Sequence of chain 1.A:
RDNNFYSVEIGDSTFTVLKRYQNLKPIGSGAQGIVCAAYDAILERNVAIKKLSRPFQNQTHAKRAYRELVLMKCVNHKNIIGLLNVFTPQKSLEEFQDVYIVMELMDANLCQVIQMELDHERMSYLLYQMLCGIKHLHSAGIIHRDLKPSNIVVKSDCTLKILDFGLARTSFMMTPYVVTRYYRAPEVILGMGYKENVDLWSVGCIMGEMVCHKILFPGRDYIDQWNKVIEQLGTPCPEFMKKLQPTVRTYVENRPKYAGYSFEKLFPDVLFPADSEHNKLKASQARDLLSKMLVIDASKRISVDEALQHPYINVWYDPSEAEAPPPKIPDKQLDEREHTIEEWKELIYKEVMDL

Binding-site contacts:
Ligand atom O1A contacts residue ASN157 of chain 1.A at 3.1 Å (h-bond).
Ligand atom O1A contacts residue MG1 of chain 1.AA at 1.9 Å.
Ligand atom O1B contacts residue MG1 of chain 1.AA at 2.0 Å.
Ligand atom PB contacts residue ALA37 of chain 1.A at 3.7 Å.
Ligand atom O5' contacts residue GLY36 of chain 1.A at 3.6 Å.
Ligand atom O3G contacts residue ASN157 of chain 1.A at 2.9 Å (h-bond).
Ligand atom O1A contacts residue 38Z1 of chain 1.Y at 2.5 Å.
Ligand atom PG contacts residue SER156 of chain 1.A at 3.8 Å.
Ligand atom PA contacts residue MG1 of chain 1.AA at 3.2 Å.
Ligand atom O3G contacts residue 38Z1 of chain 1.Y at 3.3 Å (h-bond).
Ligand atom N3B contacts residue VAL187 of chain 1.A at 3.9 Å.
Ligand atom O5' contacts residue GLN38 of chain 1.A at 3.2 Å (h-bond).
Ligand atom O5' contacts residue 38Z1 of chain 1.Y at 4.0 Å.
Ligand atom PG contacts residue 38Z1 of chain 1.Y at 4.0 Å.
Ligand atom O2A contacts residue GLN38 of chain 1.A at 4.1 Å.
Ligand atom O1B contacts residue 38Z1 of chain 1.Y at 2.8 Å (h-bond).
Ligand atom O3G contacts residue MG1 of chain 1.AA at 2.0 Å.
Ligand atom O2B contacts residue ALA37 of chain 1.A at 2.8 Å (h-bond).
Ligand atom PG contacts residue THR189 of chain 1.A at 4.0 Å.
Ligand atom PG contacts residue MG1 of chain 1.AA at 3.3 Å.
Ligand atom O2B contacts residue GLY36 of chain 1.A at 3.2 Å.
Ligand atom O3A contacts residue MG1 of chain 1.AA at 3.5 Å.
Ligand atom O2G contacts residue SER156 of chain 1.A at 3.4 Å (h-bond).
Ligand atom O1G contacts residue THR189 of chain 1.A at 3.3 Å (h-bond).
Ligand atom O3G contacts residue SER156 of chain 1.A at 3.4 Å (h-bond).
Ligand atom N3B contacts residue MG1 of chain 1.AA at 3.8 Å.
Ligand atom O2B contacts residue TYR186 of chain 1.A at 3.8 Å.
Ligand atom O2G contacts residue THR189 of chain 1.A at 3.2 Å (h-bond).
Ligand atom PB contacts residue GLY36 of chain 1.A at 3.8 Å.
Ligand atom O5' contacts residue ALA37 of chain 1.A at 3.5 Å (h-bond).
Ligand atom O3A contacts residue ALA37 of chain 1.A at 3.7 Å.
Ligand atom O2G contacts residue 38Z1 of chain 1.Y at 3.5 Å (h-bond).
Ligand atom PB contacts residue MG1 of chain 1.AA at 3.2 Å.
Ligand atom O5' contacts residue MG1 of chain 1.AA at 4.1 Å.
Ligand atom O3G contacts residue LYS154 of chain 1.A at 4.1 Å.
Ligand atom O2G contacts residue MG1 of chain 1.AA at 3.8 Å.
Ligand atom O1B contacts residue GLY36 of chain 1.A at 3.8 Å.
Ligand atom PA contacts residue 38Z1 of chain 1.Y at 3.8 Å.
Ligand atom O1G contacts residue LYS154 of chain 1.A at 3.1 Å (salt-bridge).
Ligand atom PG contacts residue LYS154 of chain 1.A at 4.0 Å.

This small molecule binds to this protein.
Small molecule (SMILES): Nc1ncnc2c1ncn2[C@@H]1O[C@H](CO[P](=O)(O)O[P](=O)(O)NP(=O)(O)O)[C@@H](O)[C@H]1O